Sequence of chain 1.A:
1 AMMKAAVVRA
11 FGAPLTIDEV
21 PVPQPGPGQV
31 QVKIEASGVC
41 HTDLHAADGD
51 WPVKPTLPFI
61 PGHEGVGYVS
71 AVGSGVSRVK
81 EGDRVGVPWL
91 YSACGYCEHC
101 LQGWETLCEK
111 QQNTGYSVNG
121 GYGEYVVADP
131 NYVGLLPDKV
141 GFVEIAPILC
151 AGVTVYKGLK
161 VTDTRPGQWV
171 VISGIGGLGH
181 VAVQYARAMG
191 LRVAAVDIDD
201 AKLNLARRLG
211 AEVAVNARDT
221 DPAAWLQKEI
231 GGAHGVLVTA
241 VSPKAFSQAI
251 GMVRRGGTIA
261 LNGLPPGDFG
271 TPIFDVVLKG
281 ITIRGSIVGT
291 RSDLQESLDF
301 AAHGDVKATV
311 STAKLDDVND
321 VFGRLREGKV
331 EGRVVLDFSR

A protein and the small-molecule ligand that binds it are described below.
Small molecule (SMILES): O=Cc1ccco1

Binding-site contacts:
Ligand atom C6 contacts residue ILE287 of chain 1.G at 3.5 Å (hydrophobic).
Ligand atom C1 contacts residue TRP89 of chain 1.G at 3.6 Å (hydrophobic).
Ligand atom OXT contacts residue THR42 of chain 1.G at 2.7 Å (h-bond).
Ligand atom C5 contacts residue ILE287 of chain 1.G at 2.9 Å (hydrophobic).
Ligand atom O3 contacts residue LEU264 of chain 1.G at 4.0 Å.
Ligand atom C5 contacts residue NAD1 of chain 1.MA at 3.7 Å.
Ligand atom C2 contacts residue NAD1 of chain 1.MA at 3.4 Å.
Ligand atom C5 contacts residue LEU264 of chain 1.G at 3.4 Å (hydrophobic).
Ligand atom C6 contacts residue TRP89 of chain 1.G at 4.0 Å (hydrophobic).
Ligand atom C4 contacts residue LEU278 of chain 1.A at 4.5 Å (hydrophobic).
Ligand atom O3 contacts residue THR42 of chain 1.G at 3.1 Å (h-bond).
Ligand atom C6 contacts residue VAL288 of chain 1.G at 3.5 Å (hydrophobic).
Ligand atom C4 contacts residue NAD1 of chain 1.MA at 4.3 Å.
Ligand atom C1 contacts residue VAL288 of chain 1.G at 3.9 Å (hydrophobic).
Ligand atom O3 contacts residue TRP89 of chain 1.G at 3.7 Å.
Ligand atom C4 contacts residue LEU264 of chain 1.G at 3.0 Å (hydrophobic).
Ligand atom C1 contacts residue CYS150 of chain 1.G at 3.4 Å (hydrophobic).
Ligand atom OXT contacts residue HIS63 of chain 1.G at 2.5 Å (h-bond).
Ligand atom C1 contacts residue THR42 of chain 1.G at 3.6 Å.
Ligand atom C6 contacts residue NAD1 of chain 1.MA at 3.5 Å.
Ligand atom C2 contacts residue VAL288 of chain 1.G at 4.1 Å (hydrophobic).
Ligand atom OXT contacts residue NAD1 of chain 1.MA at 3.2 Å.
Ligand atom C4 contacts residue ILE287 of chain 1.G at 4.1 Å (hydrophobic).
Ligand atom C2 contacts residue ZN1 of chain 1.NA at 4.4 Å.
Ligand atom C5 contacts residue TRP89 of chain 1.G at 4.1 Å (hydrophobic).
Ligand atom C1 contacts residue NAD1 of chain 1.MA at 3.2 Å.
Ligand atom C1 contacts residue HIS63 of chain 1.G at 3.3 Å.
Ligand atom C4 contacts residue TRP89 of chain 1.G at 3.8 Å (hydrophobic).
Ligand atom C6 contacts residue LEU264 of chain 1.G at 4.4 Å (hydrophobic).
Ligand atom C4 contacts residue THR42 of chain 1.G at 4.0 Å.
Ligand atom C4 contacts residue TRP51 of chain 1.G at 3.4 Å (hydrophobic).
Ligand atom OXT contacts residue CYS150 of chain 1.G at 3.5 Å (h-bond).
Ligand atom O3 contacts residue TRP51 of chain 1.G at 3.5 Å.
Ligand atom OXT contacts residue TRP89 of chain 1.G at 4.1 Å.
Ligand atom C2 contacts residue TRP89 of chain 1.G at 3.6 Å (hydrophobic).
Ligand atom C2 contacts residue THR42 of chain 1.G at 3.5 Å.
Ligand atom OXT contacts residue ZN1 of chain 1.NA at 2.2 Å.
Ligand atom C1 contacts residue ZN1 of chain 1.NA at 3.1 Å.
Ligand atom O3 contacts residue NAD1 of chain 1.MA at 4.2 Å.
Ligand atom OXT contacts residue CYS40 of chain 1.G at 3.6 Å.

Sequence of chain 1.G:
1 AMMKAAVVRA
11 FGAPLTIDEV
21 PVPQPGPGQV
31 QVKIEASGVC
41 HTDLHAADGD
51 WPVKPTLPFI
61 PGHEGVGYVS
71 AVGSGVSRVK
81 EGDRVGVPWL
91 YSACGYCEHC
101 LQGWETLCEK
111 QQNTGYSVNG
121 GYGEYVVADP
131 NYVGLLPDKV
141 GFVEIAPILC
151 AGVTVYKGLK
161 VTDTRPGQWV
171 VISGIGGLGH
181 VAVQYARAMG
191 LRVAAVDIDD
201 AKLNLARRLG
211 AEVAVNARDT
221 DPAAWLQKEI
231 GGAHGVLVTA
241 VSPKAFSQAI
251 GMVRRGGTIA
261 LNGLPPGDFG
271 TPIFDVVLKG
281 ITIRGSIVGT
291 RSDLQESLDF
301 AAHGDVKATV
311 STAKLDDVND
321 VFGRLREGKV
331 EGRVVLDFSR